Sequence of chain 20.C:
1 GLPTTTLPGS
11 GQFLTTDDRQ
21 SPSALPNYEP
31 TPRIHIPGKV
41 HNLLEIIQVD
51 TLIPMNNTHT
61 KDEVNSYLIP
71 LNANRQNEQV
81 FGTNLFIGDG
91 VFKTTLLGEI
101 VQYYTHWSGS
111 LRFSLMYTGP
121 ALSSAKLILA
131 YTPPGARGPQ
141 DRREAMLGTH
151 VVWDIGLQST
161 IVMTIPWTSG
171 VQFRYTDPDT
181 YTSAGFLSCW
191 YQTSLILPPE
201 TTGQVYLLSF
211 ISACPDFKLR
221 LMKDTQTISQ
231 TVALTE

Sequence of chain 19.C:
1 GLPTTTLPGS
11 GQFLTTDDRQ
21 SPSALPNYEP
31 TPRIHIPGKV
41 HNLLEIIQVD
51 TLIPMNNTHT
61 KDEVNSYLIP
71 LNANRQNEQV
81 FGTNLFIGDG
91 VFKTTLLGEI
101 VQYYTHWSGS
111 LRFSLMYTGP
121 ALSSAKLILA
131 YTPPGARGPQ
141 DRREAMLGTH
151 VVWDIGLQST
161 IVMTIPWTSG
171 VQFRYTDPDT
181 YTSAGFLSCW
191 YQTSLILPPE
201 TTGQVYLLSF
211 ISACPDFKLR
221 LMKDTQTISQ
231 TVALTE

Binding-site contacts:
Ligand atom O1A contacts residue PHE186 of chain 19.A at 2.9 Å.
Ligand atom N3A contacts residue ALA24 of chain 19.C at 3.6 Å.
Ligand atom CL2 contacts residue MET224 of chain 19.A at 2.9 Å.
Ligand atom C31 contacts residue LEU106 of chain 19.A at 3.8 Å (hydrophobic).
Ligand atom C5B contacts residue TYR152 of chain 19.A at 3.8 Å (hydrophobic).
Ligand atom N2 contacts residue MET221 of chain 19.A at 3.5 Å (h-bond).
Ligand atom C2A contacts residue PHE186 of chain 19.A at 3.3 Å (hydrophobic).
Ligand atom C5C contacts residue VAL188 of chain 19.A at 2.9 Å (hydrophobic).
Ligand atom C6B contacts residue TYR152 of chain 19.A at 3.8 Å (hydrophobic).
Ligand atom C3D contacts residue LEU116 of chain 19.A at 3.6 Å (hydrophobic).
Ligand atom C31 contacts residue ASN219 of chain 19.A at 3.8 Å.
Ligand atom C3 contacts residue LEU106 of chain 19.A at 3.4 Å (hydrophobic).
Ligand atom N2 contacts residue ASN219 of chain 19.A at 3.4 Å (h-bond).
Ligand atom C5A contacts residue ALA150 of chain 19.A at 3.2 Å (hydrophobic).
Ligand atom C3C contacts residue ILE104 of chain 19.A at 3.6 Å (hydrophobic).
Ligand atom CL2 contacts residue ILE104 of chain 19.A at 3.1 Å.
Ligand atom C6B contacts residue VAL188 of chain 19.A at 3.8 Å (hydrophobic).
Ligand atom C2B contacts residue MET224 of chain 19.A at 3.6 Å (hydrophobic).
Ligand atom C5 contacts residue LEU106 of chain 19.A at 3.5 Å (hydrophobic).
Ligand atom N3A contacts residue PRO174 of chain 19.A at 3.6 Å (h-bond).
Ligand atom C2D contacts residue SER107 of chain 19.A at 3.8 Å.
Ligand atom O1 contacts residue MET221 of chain 19.A at 3.1 Å (h-bond).
Ligand atom C4 contacts residue LEU106 of chain 19.A at 2.5 Å (hydrophobic).
Ligand atom O1B contacts residue TYR152 of chain 19.A at 3.8 Å.
Ligand atom C1C contacts residue TYR128 of chain 19.A at 3.5 Å (hydrophobic).
Ligand atom C4B contacts residue PHE186 of chain 19.A at 3.4 Å (hydrophobic).
Ligand atom O1D contacts residue SER107 of chain 19.A at 3.2 Å.
Ligand atom C1B contacts residue TYR152 of chain 19.A at 3.8 Å (hydrophobic).
Ligand atom C4A contacts residue PRO174 of chain 19.A at 3.3 Å (hydrophobic).
Ligand atom C4A contacts residue SER175 of chain 19.A at 3.8 Å.
Ligand atom C5A contacts residue VAL176 of chain 19.A at 3.2 Å (hydrophobic).
Ligand atom C1B contacts residue VAL188 of chain 19.A at 3.8 Å (hydrophobic).
Ligand atom C4A contacts residue VAL176 of chain 19.A at 3.7 Å (hydrophobic).
Ligand atom CL1 contacts residue VAL188 of chain 19.A at 3.5 Å.
Ligand atom C5A contacts residue PHE186 of chain 19.A at 3.5 Å (hydrophobic).
Ligand atom CL1 contacts residue LEU25 of chain 19.C at 3.5 Å.
Ligand atom O1A contacts residue ALA150 of chain 19.A at 3.8 Å.
Ligand atom C3B contacts residue MET224 of chain 19.A at 3.4 Å (hydrophobic).
Ligand atom C3B contacts residue PHE186 of chain 19.A at 3.7 Å (hydrophobic).
Ligand atom C4C contacts residue TYR128 of chain 19.A at 3.5 Å (hydrophobic).

Sequence of chain 19.A:
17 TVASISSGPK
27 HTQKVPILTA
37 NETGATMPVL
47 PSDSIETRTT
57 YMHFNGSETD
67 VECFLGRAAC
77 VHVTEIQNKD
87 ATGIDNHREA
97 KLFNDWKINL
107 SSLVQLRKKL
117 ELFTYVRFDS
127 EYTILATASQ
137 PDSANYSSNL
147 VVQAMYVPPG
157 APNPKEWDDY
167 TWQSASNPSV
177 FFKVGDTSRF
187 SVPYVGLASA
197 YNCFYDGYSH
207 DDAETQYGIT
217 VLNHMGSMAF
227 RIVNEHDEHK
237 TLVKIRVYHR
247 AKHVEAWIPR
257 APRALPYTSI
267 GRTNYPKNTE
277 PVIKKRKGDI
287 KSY

A small-molecule ligand and the protein it binds are described below.
Small molecule (SMILES): OCCOCOCc1cc(CCCCCOc2c(Cl)cc(C3=NCCO3)cc2Cl)on1